Sequence of chain 18.A:
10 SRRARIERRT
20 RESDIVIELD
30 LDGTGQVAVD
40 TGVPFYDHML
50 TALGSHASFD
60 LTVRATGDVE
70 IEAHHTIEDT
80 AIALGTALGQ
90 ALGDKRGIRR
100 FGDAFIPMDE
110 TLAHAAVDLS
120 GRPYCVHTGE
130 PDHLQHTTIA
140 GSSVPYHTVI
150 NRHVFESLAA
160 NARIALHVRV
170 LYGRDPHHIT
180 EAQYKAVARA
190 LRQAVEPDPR

Sequence of chain 6.A:
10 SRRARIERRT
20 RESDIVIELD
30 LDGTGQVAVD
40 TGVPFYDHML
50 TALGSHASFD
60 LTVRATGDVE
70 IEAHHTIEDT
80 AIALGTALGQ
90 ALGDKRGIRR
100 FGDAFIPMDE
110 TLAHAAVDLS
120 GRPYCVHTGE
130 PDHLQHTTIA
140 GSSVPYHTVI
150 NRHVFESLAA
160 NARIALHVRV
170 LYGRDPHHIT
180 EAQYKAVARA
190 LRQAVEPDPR

Sequence of chain 21.A:
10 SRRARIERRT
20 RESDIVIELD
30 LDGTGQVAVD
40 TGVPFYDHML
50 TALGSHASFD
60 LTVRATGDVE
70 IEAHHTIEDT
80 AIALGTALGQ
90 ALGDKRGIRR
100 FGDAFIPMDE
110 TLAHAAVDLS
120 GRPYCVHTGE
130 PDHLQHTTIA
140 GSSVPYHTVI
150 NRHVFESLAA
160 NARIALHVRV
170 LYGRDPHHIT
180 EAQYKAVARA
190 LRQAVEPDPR

Binding-site contacts:
Ligand atom N9 contacts residue HIS73 of chain 6.A at 3.1 Å (h-bond).
Ligand atom C8 contacts residue MN1 of chain 6.B at 3.3 Å.
Ligand atom C11 contacts residue ACT1 of chain 6.G at 3.9 Å.
Ligand atom N9 contacts residue MN1 of chain 6.B at 2.4 Å.
Ligand atom C8 contacts residue HIS74 of chain 6.A at 3.8 Å.
Ligand atom N7 contacts residue MN1 of chain 21.C at 2.2 Å.
Ligand atom C8 contacts residue HIS177 of chain 21.A at 3.8 Å.
Ligand atom C3 contacts residue ACT1 of chain 6.G at 3.9 Å.
Ligand atom C8 contacts residue HIS73 of chain 6.A at 3.1 Å.
Ligand atom C8 contacts residue HIS176 of chain 21.A at 3.5 Å.
Ligand atom C6 contacts residue MN1 of chain 21.C at 3.0 Å.
Ligand atom N9 contacts residue MET107 of chain 21.A at 3.5 Å.
Ligand atom N5 contacts residue HIS47 of chain 21.A at 3.2 Å (h-bond).
Ligand atom N10 contacts residue GLU77 of chain 6.A at 3.7 Å.
Ligand atom N9 contacts residue HIS177 of chain 21.A at 3.4 Å (h-bond).
Ligand atom N10 contacts residue MN1 of chain 6.B at 3.5 Å.
Ligand atom C11 contacts residue MN1 of chain 6.B at 3.9 Å.
Ligand atom C4 contacts residue MET107 of chain 21.A at 3.9 Å (hydrophobic).
Ligand atom C6 contacts residue MET107 of chain 21.A at 3.3 Å (hydrophobic).
Ligand atom N7 contacts residue GLU180 of chain 21.A at 3.2 Å (salt-bridge).
Ligand atom C4 contacts residue MN1 of chain 21.C at 3.2 Å.
Ligand atom N7 contacts residue HIS74 of chain 6.A at 3.1 Å (h-bond).
Ligand atom C4 contacts residue GLU180 of chain 21.A at 3.5 Å.
Ligand atom N5 contacts residue GLU180 of chain 21.A at 2.8 Å (salt-bridge).
Ligand atom C6 contacts residue GLU180 of chain 21.A at 3.8 Å.
Ligand atom C6 contacts residue HIS74 of chain 6.A at 3.8 Å.
Ligand atom N9 contacts residue GLU77 of chain 6.A at 3.1 Å (salt-bridge).
Ligand atom N5 contacts residue HIS74 of chain 6.A at 3.4 Å (h-bond).
Ligand atom C1 contacts residue GLU21 of chain 6.A at 4.0 Å.
Ligand atom C8 contacts residue MN1 of chain 21.C at 3.4 Å.
Ligand atom C8 contacts residue MET107 of chain 21.A at 3.6 Å (hydrophobic).
Ligand atom C3 contacts residue GLU21 of chain 6.A at 3.7 Å.
Ligand atom C3 contacts residue HIS74 of chain 6.A at 3.5 Å.
Ligand atom N7 contacts residue HIS176 of chain 21.A at 3.0 Å (h-bond).
Ligand atom N7 contacts residue MET107 of chain 21.A at 3.6 Å.
Ligand atom N10 contacts residue MET107 of chain 21.A at 3.2 Å.
Ligand atom C11 contacts residue GLU77 of chain 6.A at 3.8 Å.
Ligand atom C11 contacts residue MET107 of chain 21.A at 3.7 Å (hydrophobic).
Ligand atom N5 contacts residue MN1 of chain 21.C at 2.3 Å.
Ligand atom C11 contacts residue ARG121 of chain 18.A at 3.1 Å.

The protein below binds the small molecule below.
Small molecule (SMILES): CC(C)[C@H](N)c1ncnn1C